Sequence of chain 1.B:
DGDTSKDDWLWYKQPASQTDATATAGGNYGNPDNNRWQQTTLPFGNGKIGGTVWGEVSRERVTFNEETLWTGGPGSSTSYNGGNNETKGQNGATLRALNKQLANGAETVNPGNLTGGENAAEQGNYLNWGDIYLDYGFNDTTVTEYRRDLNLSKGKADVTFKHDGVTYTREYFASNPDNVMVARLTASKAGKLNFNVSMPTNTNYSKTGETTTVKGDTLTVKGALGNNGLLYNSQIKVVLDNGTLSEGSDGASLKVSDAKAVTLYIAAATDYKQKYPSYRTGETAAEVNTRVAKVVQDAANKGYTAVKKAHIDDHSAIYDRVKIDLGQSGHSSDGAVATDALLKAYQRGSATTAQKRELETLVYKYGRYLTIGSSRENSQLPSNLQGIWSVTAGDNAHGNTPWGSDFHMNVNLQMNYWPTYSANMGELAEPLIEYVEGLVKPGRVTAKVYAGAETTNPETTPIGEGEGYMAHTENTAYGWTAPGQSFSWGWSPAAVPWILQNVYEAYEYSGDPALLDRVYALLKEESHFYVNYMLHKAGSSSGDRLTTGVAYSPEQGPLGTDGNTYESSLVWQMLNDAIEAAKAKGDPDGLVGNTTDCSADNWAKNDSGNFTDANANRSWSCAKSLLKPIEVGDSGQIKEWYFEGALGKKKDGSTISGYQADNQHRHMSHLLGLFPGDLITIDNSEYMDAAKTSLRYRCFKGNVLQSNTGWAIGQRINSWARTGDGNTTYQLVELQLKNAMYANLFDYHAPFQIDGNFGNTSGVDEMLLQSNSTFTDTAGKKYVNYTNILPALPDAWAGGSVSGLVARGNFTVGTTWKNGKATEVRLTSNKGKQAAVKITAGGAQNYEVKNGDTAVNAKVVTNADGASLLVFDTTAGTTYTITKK

A protein and the small-molecule ligand that binds it are described below.
Small molecule (SMILES): C[C@@H]1NC[C@@H](O)[C@H](O)[C@@H]1O

Binding-site contacts:
Ligand atom O4 contacts residue TRP723 of chain 1.B at 2.9 Å (h-bond).
Ligand atom C1 contacts residue GLU567 of chain 1.B at 3.4 Å.
Ligand atom C3 contacts residue HIS761 of chain 1.B at 3.5 Å.
Ligand atom C6 contacts residue ASN424 of chain 1.B at 3.9 Å.
Ligand atom C4 contacts residue TRP723 of chain 1.B at 3.9 Å (hydrophobic).
Ligand atom O3 contacts residue TRP723 of chain 1.B at 3.1 Å (h-bond).
Ligand atom C4 contacts residue ASN424 of chain 1.B at 4.2 Å.
Ligand atom C6 contacts residue GLN765 of chain 1.B at 3.8 Å.
Ligand atom C6 contacts residue HIS420 of chain 1.B at 3.9 Å.
Ligand atom O3 contacts residue ARG678 of chain 1.B at 3.1 Å (salt-bridge).
Ligand atom O4 contacts residue ASN424 of chain 1.B at 2.9 Å (h-bond).
Ligand atom N5 contacts residue ASN422 of chain 1.B at 4.2 Å.
Ligand atom C3 contacts residue ARG678 of chain 1.B at 3.9 Å.
Ligand atom N5 contacts residue HIS420 of chain 1.B at 3.2 Å.
Ligand atom O2 contacts residue TRP723 of chain 1.B at 4.1 Å.
Ligand atom C1 contacts residue HIS420 of chain 1.B at 4.0 Å.
Ligand atom C4 contacts residue HIS761 of chain 1.B at 3.7 Å.
Ligand atom C1 contacts residue ASN422 of chain 1.B at 4.2 Å.
Ligand atom O2 contacts residue GLU567 of chain 1.B at 3.6 Å (salt-bridge).
Ligand atom O2 contacts residue HIS679 of chain 1.B at 2.7 Å (h-bond).
Ligand atom C6 contacts residue TRP415 of chain 1.B at 3.5 Å (hydrophobic).
Ligand atom C6 contacts residue LEU397 of chain 1.B at 4.0 Å (hydrophobic).
Ligand atom O3 contacts residue HIS761 of chain 1.B at 2.7 Å (h-bond).
Ligand atom C1 contacts residue HIS679 of chain 1.B at 4.2 Å.
Ligand atom C5 contacts residue HIS420 of chain 1.B at 4.0 Å.
Ligand atom C1 contacts residue ASN424 of chain 1.B at 4.5 Å.
Ligand atom C2 contacts residue HIS679 of chain 1.B at 3.4 Å.
Ligand atom O4 contacts residue ASP767 of chain 1.B at 4.5 Å.
Ligand atom O4 contacts residue HIS761 of chain 1.B at 3.9 Å.
Ligand atom C2 contacts residue ARG678 of chain 1.B at 4.0 Å.
Ligand atom C5 contacts residue TRP415 of chain 1.B at 3.6 Å (hydrophobic).
Ligand atom O2 contacts residue ARG678 of chain 1.B at 2.9 Å (salt-bridge).
Ligand atom C2 contacts residue TRP723 of chain 1.B at 4.0 Å (hydrophobic).
Ligand atom N5 contacts residue ASN424 of chain 1.B at 3.5 Å (h-bond).
Ligand atom C3 contacts residue TRP415 of chain 1.B at 4.3 Å (hydrophobic).
Ligand atom C3 contacts residue TRP723 of chain 1.B at 4.0 Å (hydrophobic).
Ligand atom C5 contacts residue ASN424 of chain 1.B at 4.2 Å.
Ligand atom C4 contacts residue TRP415 of chain 1.B at 3.8 Å (hydrophobic).
Ligand atom C2 contacts residue GLU567 of chain 1.B at 4.2 Å.